This protein binds this small molecule.
Small molecule (SMILES): Cc1oc(-c2ccccc2)nc1CCC(=O)c1ccc(C=C2SC(=O)NC2=O)cc1

Binding-site contacts:
Ligand atom O26 contacts residue SER88 of chain 1.A at 2.7 Å (h-bond).
Ligand atom C05 contacts residue ILE140 of chain 1.A at 3.8 Å (hydrophobic).
Ligand atom C28 contacts residue HIS248 of chain 1.A at 3.7 Å.
Ligand atom O16 contacts residue MET163 of chain 1.A at 3.0 Å.
Ligand atom C12 contacts residue GLY83 of chain 1.A at 3.8 Å.
Ligand atom C15 contacts residue CYS84 of chain 1.A at 3.2 Å (hydrophobic).
Ligand atom C10 contacts residue GLY83 of chain 1.A at 3.8 Å.
Ligand atom O26 contacts residue TYR272 of chain 1.A at 3.2 Å (h-bond).
Ligand atom C25 contacts residue TYR272 of chain 1.A at 3.3 Å (hydrophobic).
Ligand atom N04 contacts residue ILE140 of chain 1.A at 3.5 Å.
Ligand atom C22 contacts residue CYS84 of chain 1.A at 3.4 Å (hydrophobic).
Ligand atom O16 contacts residue CYS84 of chain 1.A at 3.8 Å.
Ligand atom C17 contacts residue CYS84 of chain 1.A at 3.3 Å (hydrophobic).
Ligand atom C02 contacts residue CYS84 of chain 1.A at 3.5 Å (hydrophobic).
Ligand atom S30 contacts residue HIS248 of chain 1.A at 3.8 Å.
Ligand atom O29 contacts residue GLN85 of chain 1.A at 3.2 Å.
Ligand atom O16 contacts residue LEU129 of chain 1.A at 3.6 Å.
Ligand atom C23 contacts residue TYR126 of chain 1.A at 3.6 Å (hydrophobic).
Ligand atom C24 contacts residue SER88 of chain 1.A at 3.6 Å.
Ligand atom C28 contacts residue GLN85 of chain 1.A at 3.8 Å.
Ligand atom O06 contacts residue CYS84 of chain 1.A at 3.8 Å.
Ligand atom C21 contacts residue CYS84 of chain 1.A at 3.2 Å (hydrophobic).
Ligand atom C21 contacts residue SER88 of chain 1.A at 3.7 Å.
Ligand atom C14 contacts residue LEU129 of chain 1.A at 3.7 Å (hydrophobic).
Ligand atom C18 contacts residue CYS84 of chain 1.A at 3.5 Å (hydrophobic).
Ligand atom C19 contacts residue TYR126 of chain 1.A at 3.9 Å (hydrophobic).
Ligand atom N27 contacts residue LEU268 of chain 1.A at 3.6 Å.
Ligand atom C25 contacts residue HIS122 of chain 1.A at 3.7 Å.
Ligand atom C23 contacts residue SER88 of chain 1.A at 3.4 Å.
Ligand atom C08 contacts residue ILE80 of chain 1.A at 3.9 Å (hydrophobic).
Ligand atom O26 contacts residue HIS122 of chain 1.A at 2.5 Å (h-bond).
Ligand atom C03 contacts residue ILE140 of chain 1.A at 3.5 Å (hydrophobic).
Ligand atom C11 contacts residue PHE63 of chain 1.A at 3.6 Å (hydrophobic).
Ligand atom C10 contacts residue PHE63 of chain 1.A at 3.5 Å (hydrophobic).
Ligand atom C25 contacts residue SER88 of chain 1.A at 3.4 Å.
Ligand atom N27 contacts residue TYR272 of chain 1.A at 3.2 Å (h-bond).
Ligand atom C11 contacts residue GLY83 of chain 1.A at 3.7 Å.
Ligand atom O29 contacts residue PHE81 of chain 1.A at 3.0 Å.
Ligand atom C01 contacts residue CYS84 of chain 1.A at 3.6 Å (hydrophobic).
Ligand atom C18 contacts residue MET163 of chain 1.A at 3.8 Å (hydrophobic).

Sequence of chain 1.A:
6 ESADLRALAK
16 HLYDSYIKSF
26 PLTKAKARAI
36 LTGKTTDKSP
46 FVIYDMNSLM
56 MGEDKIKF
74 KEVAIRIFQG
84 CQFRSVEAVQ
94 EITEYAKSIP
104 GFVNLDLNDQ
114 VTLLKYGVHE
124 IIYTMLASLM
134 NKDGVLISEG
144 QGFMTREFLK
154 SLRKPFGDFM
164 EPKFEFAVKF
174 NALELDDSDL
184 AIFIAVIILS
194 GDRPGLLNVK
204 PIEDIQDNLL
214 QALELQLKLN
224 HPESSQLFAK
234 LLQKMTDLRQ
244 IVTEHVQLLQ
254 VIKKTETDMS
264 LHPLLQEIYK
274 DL